Sequence of chain 1.C:
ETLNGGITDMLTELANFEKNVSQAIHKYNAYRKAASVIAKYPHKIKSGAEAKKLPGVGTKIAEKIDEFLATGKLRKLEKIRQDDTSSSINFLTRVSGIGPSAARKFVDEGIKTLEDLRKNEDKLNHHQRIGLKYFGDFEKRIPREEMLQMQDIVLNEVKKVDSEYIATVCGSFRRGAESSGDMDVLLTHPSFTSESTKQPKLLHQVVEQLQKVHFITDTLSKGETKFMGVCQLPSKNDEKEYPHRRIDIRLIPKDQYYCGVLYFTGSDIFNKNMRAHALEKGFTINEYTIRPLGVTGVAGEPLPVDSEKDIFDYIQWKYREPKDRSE

This protein binds this small molecule.
Small molecule (SMILES): Cc1cn([C@H]2C[C@H](O[P](=O)(O)OC[C@H]3O[C@@H](n4cnc5c(=O)nc(N)[nH]c54)C[C@@H]3O)[C@@H](CO[P](=O)(O)O[C@H]3C[C@H](n4cnc5c(N)ncnc54)O[C@@H]3CO[P](=O)(O)O[C@H]3C[C@H](n4cnc5c(=O)nc(N)[nH]c54)O[C@@H]3CO[P](=O)(O)O[C@H]3C[C@H](n4cnc5c(N)ncnc54)O[C@@H]3CO[P](=O)(O)O[C@H]3C[C@H](n4ccc(N)nc4=O)O[C@@H]3COP(=O)(O)O)O2)c(=O)[nH]c1=O

Binding-site contacts:
Ligand atom OP1 contacts residue GLY107 of chain 1.C at 2.8 Å (h-bond).
Ligand atom N1 contacts residue DT3 of chain 1.A at 2.4 Å (h-bond).
Ligand atom P contacts residue GLY107 of chain 1.C at 3.4 Å.
Ligand atom OP1 contacts residue ALA110 of chain 1.C at 3.1 Å (h-bond).
Ligand atom N6 contacts residue DT3 of chain 1.A at 3.1 Å (h-bond).
Ligand atom N2 contacts residue DT5 of chain 1.A at 3.1 Å (h-bond).
Ligand atom C2 contacts residue DG6 of chain 1.A at 3.0 Å.
Ligand atom OP2 contacts residue SER109 of chain 1.C at 2.9 Å (h-bond).
Ligand atom N4 contacts residue DG6 of chain 1.A at 3.2 Å (h-bond).
Ligand atom N6 contacts residue DA2 of chain 1.A at 2.8 Å (h-bond).
Ligand atom O4 contacts residue DA2 of chain 1.A at 2.8 Å (h-bond).
Ligand atom N1 contacts residue DC1 of chain 1.A at 2.7 Å (h-bond).
Ligand atom N3 contacts residue DG6 of chain 1.A at 2.7 Å (h-bond).
Ligand atom O3' contacts residue SER109 of chain 1.C at 3.2 Å.
Ligand atom OP1 contacts residue GLY105 of chain 1.C at 2.4 Å (h-bond).
Ligand atom C2 contacts residue DG6 of chain 1.A at 3.1 Å.
Ligand atom C2 contacts residue DC1 of chain 1.A at 3.2 Å.
Ligand atom N1 contacts residue DC4 of chain 1.A at 2.7 Å (h-bond).
Ligand atom C2 contacts residue DA2 of chain 1.A at 3.4 Å.
Ligand atom N2 contacts residue DC4 of chain 1.A at 2.4 Å (h-bond).
Ligand atom O6 contacts residue DT3 of chain 1.A at 3.3 Å (h-bond).
Ligand atom N2 contacts residue DC1 of chain 1.A at 2.4 Å (h-bond).
Ligand atom OP2 contacts residue GLY107 of chain 1.C at 3.2 Å.
Ligand atom O6 contacts residue DC1 of chain 1.A at 3.0 Å (h-bond).
Ligand atom N6 contacts residue DT5 of chain 1.A at 3.2 Å (h-bond).
Ligand atom O2 contacts residue DA2 of chain 1.A at 3.0 Å.
Ligand atom OP1 contacts residue ILE106 of chain 1.C at 3.4 Å (h-bond).
Ligand atom N2 contacts residue LYS234 of chain 1.C at 3.1 Å (salt-bridge).
Ligand atom O6 contacts residue DC4 of chain 1.A at 2.9 Å (h-bond).
Ligand atom N4 contacts residue DT5 of chain 1.A at 3.1 Å (h-bond).
Ligand atom C4 contacts residue DA2 of chain 1.A at 3.0 Å.
Ligand atom N1 contacts residue DT5 of chain 1.A at 2.9 Å (h-bond).
Ligand atom OP1 contacts residue SER104 of chain 1.C at 3.4 Å.
Ligand atom O2 contacts residue DG6 of chain 1.A at 2.3 Å (h-bond).
Ligand atom C2 contacts residue DT3 of chain 1.A at 3.0 Å.
Ligand atom OP1 contacts residue NA1 of chain 1.F at 2.7 Å (h-bond).
Ligand atom N3 contacts residue DA2 of chain 1.A at 2.4 Å (h-bond).
Ligand atom OP2 contacts residue PRO108 of chain 1.C at 3.2 Å (h-bond).
Ligand atom C5' contacts residue GLY107 of chain 1.C at 3.2 Å.
Ligand atom C2 contacts residue DC4 of chain 1.A at 3.2 Å.